Sequence of chain 1.A:
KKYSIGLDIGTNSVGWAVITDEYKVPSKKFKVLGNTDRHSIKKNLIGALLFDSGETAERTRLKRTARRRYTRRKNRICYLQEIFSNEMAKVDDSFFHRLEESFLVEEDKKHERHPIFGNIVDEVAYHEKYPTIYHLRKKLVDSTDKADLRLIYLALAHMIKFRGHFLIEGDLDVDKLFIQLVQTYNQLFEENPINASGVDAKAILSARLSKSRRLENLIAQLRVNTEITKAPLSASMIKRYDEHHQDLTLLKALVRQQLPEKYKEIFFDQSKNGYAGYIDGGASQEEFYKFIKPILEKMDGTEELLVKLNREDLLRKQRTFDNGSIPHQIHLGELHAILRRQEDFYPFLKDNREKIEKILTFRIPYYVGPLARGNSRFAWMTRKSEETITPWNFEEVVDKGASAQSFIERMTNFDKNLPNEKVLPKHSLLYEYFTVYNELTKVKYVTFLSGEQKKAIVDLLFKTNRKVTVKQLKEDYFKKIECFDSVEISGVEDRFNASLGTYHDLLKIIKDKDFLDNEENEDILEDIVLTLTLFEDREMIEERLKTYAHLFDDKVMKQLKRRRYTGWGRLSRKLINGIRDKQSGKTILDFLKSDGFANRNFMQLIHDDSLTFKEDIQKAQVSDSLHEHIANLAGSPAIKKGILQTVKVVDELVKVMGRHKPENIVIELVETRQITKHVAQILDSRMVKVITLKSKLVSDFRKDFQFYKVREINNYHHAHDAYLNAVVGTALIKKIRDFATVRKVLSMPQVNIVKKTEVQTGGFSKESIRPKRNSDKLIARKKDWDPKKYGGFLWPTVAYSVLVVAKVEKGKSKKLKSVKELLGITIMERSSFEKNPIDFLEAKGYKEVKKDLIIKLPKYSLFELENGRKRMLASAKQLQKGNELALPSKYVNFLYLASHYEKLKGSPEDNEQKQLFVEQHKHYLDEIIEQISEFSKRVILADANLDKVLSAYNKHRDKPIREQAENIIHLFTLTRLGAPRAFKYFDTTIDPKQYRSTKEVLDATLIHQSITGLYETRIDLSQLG

The protein below binds the small molecule below.
Small molecule (SMILES): Cc1cn([C@H]2C[C@H](O[P](=O)(O)OC[C@H]3O[C@@H](n4cnc5c(N)ncnc54)C[C@@H]3O[P](=O)(O)OC[C@H]3O[C@@H](n4ccc(N)nc4=O)C[C@@H]3O[P](=O)(O)OC[C@H]3O[C@@H](n4cnc5c(N)ncnc54)C[C@@H]3O[P](=O)(O)OC[C@H]3O[C@@H](n4cnc5c(N)ncnc54)C[C@@H]3O)[C@@H](CO[P](=O)(O)O[C@H]3C[C@H](n4cnc5c(=O)nc(N)[nH]c54)O[C@@H]3CO[P](=O)(O)O[C@H]3C[C@H](n4cnc5c(N)ncnc54)O[C@@H]3CO[P](=O)(O)O[C@H]3C[C@H](n4ccc(N)nc4=O)O[C@@H]3CO[P](=O)(O)O[C@H]3C[C@H](n4cnc5c(N)ncnc54)O[C@@H]3COP(=O)=O)O2)c(=O)[nH]c1=O

Binding-site contacts:
Ligand atom OP1 contacts residue LEU1135 of chain 1.A at 3.8 Å.
Ligand atom P contacts residue GLN1221 of chain 1.A at 4.0 Å.
Ligand atom OP1 contacts residue ARG1114 of chain 1.A at 2.7 Å (salt-bridge).
Ligand atom C4' contacts residue TRP1136 of chain 1.A at 4.0 Å (hydrophobic).
Ligand atom OP1 contacts residue LYS1118 of chain 1.A at 3.4 Å.
Ligand atom OP2 contacts residue LYS1118 of chain 1.A at 3.4 Å.
Ligand atom OP2 contacts residue GLN1221 of chain 1.A at 2.7 Å (h-bond).
Ligand atom OP2 contacts residue GLN1219 of chain 1.A at 4.0 Å.
Ligand atom N6 contacts residue GLN1335 of chain 1.A at 3.7 Å.
Ligand atom C3' contacts residue LEU1135 of chain 1.A at 3.9 Å (hydrophobic).
Ligand atom C4' contacts residue TRP1136 of chain 1.A at 4.0 Å (hydrophobic).
Ligand atom OP2 contacts residue ALA1215 of chain 1.A at 3.6 Å.
Ligand atom O3' contacts residue LEU1135 of chain 1.A at 3.3 Å.
Ligand atom OP2 contacts residue LYS1118 of chain 1.A at 3.4 Å.
Ligand atom O3' contacts residue SER1216 of chain 1.A at 3.8 Å.
Ligand atom OP2 contacts residue SER1216 of chain 1.A at 3.5 Å.
Ligand atom O5' contacts residue TRP1136 of chain 1.A at 3.9 Å.
Ligand atom O2 contacts residue TRP1136 of chain 1.A at 3.1 Å (h-bond).
Ligand atom P contacts residue SER1216 of chain 1.A at 3.5 Å.
Ligand atom O5' contacts residue GLN1219 of chain 1.A at 3.5 Å (h-bond).
Ligand atom OP2 contacts residue SER1116 of chain 1.A at 3.6 Å.
Ligand atom C5' contacts residue PRO1137 of chain 1.A at 4.0 Å (hydrophobic).
Ligand atom P contacts residue ARG1114 of chain 1.A at 3.8 Å.
Ligand atom O5' contacts residue LYS1118 of chain 1.A at 3.7 Å.
Ligand atom C4' contacts residue LEU1135 of chain 1.A at 3.8 Å (hydrophobic).
Ligand atom C3' contacts residue LYS1118 of chain 1.A at 3.9 Å.
Ligand atom O5' contacts residue ARG1114 of chain 1.A at 3.8 Å.
Ligand atom C1' contacts residue TRP1136 of chain 1.A at 3.5 Å (hydrophobic).
Ligand atom OP1 contacts residue PRO1137 of chain 1.A at 3.4 Å.
Ligand atom OP1 contacts residue SER1116 of chain 1.A at 3.7 Å.
Ligand atom OP2 contacts residue GLN1219 of chain 1.A at 3.9 Å.
Ligand atom C2' contacts residue GLN1219 of chain 1.A at 3.9 Å.
Ligand atom P contacts residue GLN1219 of chain 1.A at 3.3 Å.
Ligand atom C5' contacts residue TRP1136 of chain 1.A at 3.6 Å (hydrophobic).
Ligand atom C5' contacts residue ARG1114 of chain 1.A at 3.5 Å.
Ligand atom OP1 contacts residue SER1216 of chain 1.A at 2.6 Å (h-bond).
Ligand atom OP1 contacts residue TRP1136 of chain 1.A at 3.8 Å.
Ligand atom P contacts residue LYS1118 of chain 1.A at 3.6 Å.
Ligand atom O4' contacts residue TRP1136 of chain 1.A at 3.8 Å.
Ligand atom O3' contacts residue TRP1136 of chain 1.A at 3.4 Å.